Sequence of chain 1.B:
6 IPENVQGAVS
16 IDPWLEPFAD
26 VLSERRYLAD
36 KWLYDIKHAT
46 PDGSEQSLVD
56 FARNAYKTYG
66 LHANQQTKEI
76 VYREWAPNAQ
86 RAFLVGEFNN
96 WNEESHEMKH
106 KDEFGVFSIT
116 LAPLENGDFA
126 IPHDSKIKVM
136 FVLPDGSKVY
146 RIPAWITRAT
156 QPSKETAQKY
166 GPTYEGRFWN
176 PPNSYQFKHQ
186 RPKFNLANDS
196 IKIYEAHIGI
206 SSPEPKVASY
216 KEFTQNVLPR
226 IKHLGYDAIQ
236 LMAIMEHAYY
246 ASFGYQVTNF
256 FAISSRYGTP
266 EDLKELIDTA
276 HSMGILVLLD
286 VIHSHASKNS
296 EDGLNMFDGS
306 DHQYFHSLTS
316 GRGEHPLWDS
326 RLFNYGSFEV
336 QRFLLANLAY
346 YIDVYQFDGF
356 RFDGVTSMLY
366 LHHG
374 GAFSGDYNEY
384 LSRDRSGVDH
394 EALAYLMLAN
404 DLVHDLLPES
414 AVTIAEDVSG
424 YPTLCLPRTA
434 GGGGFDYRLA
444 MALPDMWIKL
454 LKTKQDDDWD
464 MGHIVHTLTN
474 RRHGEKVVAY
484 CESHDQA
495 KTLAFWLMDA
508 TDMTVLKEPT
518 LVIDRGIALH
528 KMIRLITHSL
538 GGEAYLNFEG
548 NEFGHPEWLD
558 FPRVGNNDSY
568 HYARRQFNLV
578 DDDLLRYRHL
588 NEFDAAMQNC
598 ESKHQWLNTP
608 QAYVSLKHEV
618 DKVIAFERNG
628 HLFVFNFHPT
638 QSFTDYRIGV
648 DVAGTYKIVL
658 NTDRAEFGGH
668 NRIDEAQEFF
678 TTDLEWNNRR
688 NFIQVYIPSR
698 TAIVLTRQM

A small-molecule ligand and the protein it binds are described below.
Small molecule (SMILES): OC[C@H]1O[C@H](O[C@H]2[C@H](O)[C@@H](O)[C@@H](O[C@H]3[C@H](O)[C@@H](O)[C@@H](O)O[C@@H]3CO)O[C@@H]2CO)[C@H](O)[C@@H](O)[C@@H]1O

Binding-site contacts:
Ligand atom O6 contacts residue TRP96 of chain 1.B at 3.3 Å.
Ligand atom C5 contacts residue GLU296 of chain 1.B at 4.4 Å.
Ligand atom O4 contacts residue TYR165 of chain 1.B at 4.2 Å.
Ligand atom C6 contacts residue LYS133 of chain 1.B at 4.0 Å.
Ligand atom C6 contacts residue TRP96 of chain 1.B at 3.5 Å (hydrophobic).
Ligand atom C3 contacts residue TYR145 of chain 1.B at 4.1 Å (hydrophobic).
Ligand atom C2 contacts residue TRP96 of chain 1.B at 3.7 Å (hydrophobic).
Ligand atom C1 contacts residue TYR165 of chain 1.B at 4.1 Å (hydrophobic).
Ligand atom O5 contacts residue GLU296 of chain 1.B at 4.3 Å.
Ligand atom C2 contacts residue TYR165 of chain 1.B at 4.3 Å (hydrophobic).
Ligand atom C3 contacts residue TRP96 of chain 1.B at 4.2 Å (hydrophobic).
Ligand atom O5 contacts residue TRP96 of chain 1.B at 4.5 Å.
Ligand atom C1 contacts residue TRP96 of chain 1.B at 3.5 Å (hydrophobic).
Ligand atom O2 contacts residue TYR145 of chain 1.B at 3.5 Å (h-bond).
Ligand atom C4 contacts residue TRP96 of chain 1.B at 3.8 Å (hydrophobic).
Ligand atom C5 contacts residue TYR165 of chain 1.B at 3.5 Å (hydrophobic).
Ligand atom C1 contacts residue TYR145 of chain 1.B at 4.4 Å (hydrophobic).
Ligand atom C5 contacts residue TRP96 of chain 1.B at 4.3 Å (hydrophobic).
Ligand atom O2 contacts residue TYR165 of chain 1.B at 4.2 Å.
Ligand atom O4 contacts residue TYR145 of chain 1.B at 4.1 Å.
Ligand atom O3 contacts residue TRP96 of chain 1.B at 4.1 Å.
Ligand atom O6 contacts residue TYR145 of chain 1.B at 4.2 Å.
Ligand atom C5 contacts residue TYR145 of chain 1.B at 4.2 Å (hydrophobic).
Ligand atom C4 contacts residue TYR165 of chain 1.B at 4.1 Å (hydrophobic).
Ligand atom O2 contacts residue GLU170 of chain 1.B at 4.4 Å.
Ligand atom O5 contacts residue TYR165 of chain 1.B at 3.5 Å (h-bond).
Ligand atom O6 contacts residue LYS133 of chain 1.B at 2.9 Å (salt-bridge).
Ligand atom C6 contacts residue TYR165 of chain 1.B at 4.1 Å (hydrophobic).
Ligand atom O3 contacts residue GLU170 of chain 1.B at 4.3 Å.
Ligand atom C2 contacts residue TYR145 of chain 1.B at 4.3 Å (hydrophobic).
Ligand atom O4 contacts residue TRP96 of chain 1.B at 3.6 Å.
Ligand atom O6 contacts residue GLU296 of chain 1.B at 2.9 Å (salt-bridge).
Ligand atom O2 contacts residue TRP96 of chain 1.B at 4.5 Å.
Ligand atom C6 contacts residue GLU296 of chain 1.B at 3.5 Å.
Ligand atom O5 contacts residue TYR145 of chain 1.B at 3.7 Å.
Ligand atom O3 contacts residue LYS131 of chain 1.B at 3.5 Å (salt-bridge).
Ligand atom C3 contacts residue TYR165 of chain 1.B at 3.9 Å (hydrophobic).